Sequence of chain 1.B:
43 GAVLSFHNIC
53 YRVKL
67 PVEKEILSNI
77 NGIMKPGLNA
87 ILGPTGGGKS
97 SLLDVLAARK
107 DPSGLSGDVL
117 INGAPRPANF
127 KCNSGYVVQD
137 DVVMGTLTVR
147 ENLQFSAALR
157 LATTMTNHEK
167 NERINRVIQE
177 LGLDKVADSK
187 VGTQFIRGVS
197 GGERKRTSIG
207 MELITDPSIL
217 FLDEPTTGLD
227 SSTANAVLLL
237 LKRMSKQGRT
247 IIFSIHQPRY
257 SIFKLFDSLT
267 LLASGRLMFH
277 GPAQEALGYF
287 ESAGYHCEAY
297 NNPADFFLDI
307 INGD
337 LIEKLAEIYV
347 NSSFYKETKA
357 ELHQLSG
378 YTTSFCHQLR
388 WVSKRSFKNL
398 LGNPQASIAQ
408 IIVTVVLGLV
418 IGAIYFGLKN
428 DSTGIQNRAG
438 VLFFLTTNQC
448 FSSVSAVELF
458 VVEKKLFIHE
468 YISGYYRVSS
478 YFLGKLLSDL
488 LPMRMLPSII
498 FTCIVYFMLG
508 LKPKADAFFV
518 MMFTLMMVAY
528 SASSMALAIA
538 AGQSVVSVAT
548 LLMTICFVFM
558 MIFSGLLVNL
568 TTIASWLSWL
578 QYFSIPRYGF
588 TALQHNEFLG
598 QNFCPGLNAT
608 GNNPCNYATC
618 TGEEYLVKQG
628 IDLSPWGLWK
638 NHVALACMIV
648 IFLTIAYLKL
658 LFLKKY

Sequence of chain 1.A:
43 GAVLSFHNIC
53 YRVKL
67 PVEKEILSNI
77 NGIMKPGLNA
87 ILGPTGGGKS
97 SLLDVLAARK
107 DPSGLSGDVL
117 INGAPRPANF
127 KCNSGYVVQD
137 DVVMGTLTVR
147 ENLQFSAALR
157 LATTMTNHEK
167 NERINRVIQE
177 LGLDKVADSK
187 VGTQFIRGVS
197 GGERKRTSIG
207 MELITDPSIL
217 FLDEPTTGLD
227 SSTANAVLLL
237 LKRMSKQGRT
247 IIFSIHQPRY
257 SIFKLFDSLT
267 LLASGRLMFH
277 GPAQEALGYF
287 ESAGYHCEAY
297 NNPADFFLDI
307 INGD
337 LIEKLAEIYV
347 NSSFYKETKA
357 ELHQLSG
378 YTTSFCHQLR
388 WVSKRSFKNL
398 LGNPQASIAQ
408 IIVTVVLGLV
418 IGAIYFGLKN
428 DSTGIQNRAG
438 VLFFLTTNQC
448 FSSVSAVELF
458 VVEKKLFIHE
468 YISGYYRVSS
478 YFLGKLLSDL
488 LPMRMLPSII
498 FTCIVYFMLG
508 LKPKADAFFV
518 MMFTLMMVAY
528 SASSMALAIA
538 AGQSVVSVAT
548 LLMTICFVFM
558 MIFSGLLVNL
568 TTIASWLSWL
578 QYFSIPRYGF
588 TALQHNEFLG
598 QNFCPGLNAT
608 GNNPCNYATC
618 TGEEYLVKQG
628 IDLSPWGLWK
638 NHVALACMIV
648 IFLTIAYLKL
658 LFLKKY

Binding-site contacts:
Ligand atom C08 contacts residue PHE448 of chain 1.A at 3.7 Å (hydrophobic).
Ligand atom O37 contacts residue SER449 of chain 1.A at 3.8 Å.
Ligand atom C20 contacts residue PHE448 of chain 1.A at 3.7 Å (hydrophobic).
Ligand atom C14 contacts residue LEU564 of chain 1.B at 3.7 Å (hydrophobic).
Ligand atom C13 contacts residue MET558 of chain 1.B at 3.6 Å (hydrophobic).
Ligand atom C04 contacts residue ILE552 of chain 1.B at 3.6 Å (hydrophobic).
Ligand atom C12 contacts residue THR444 of chain 1.A at 3.8 Å.
Ligand atom O24 contacts residue THR551 of chain 1.B at 3.9 Å.
Ligand atom C18 contacts residue VAL555 of chain 1.B at 3.6 Å (hydrophobic).
Ligand atom N07 contacts residue ASN445 of chain 1.A at 3.4 Å (h-bond).
Ligand atom C01 contacts residue ILE552 of chain 1.B at 3.7 Å (hydrophobic).
Ligand atom C01 contacts residue LEU414 of chain 1.A at 3.6 Å (hydrophobic).
Ligand atom C09 contacts residue THR444 of chain 1.A at 3.9 Å.
Ligand atom C33 contacts residue ALA406 of chain 1.A at 3.5 Å (hydrophobic).
Ligand atom C16 contacts residue BWQ1 of chain 1.D at 3.6 Å.
Ligand atom C03 contacts residue LEU414 of chain 1.A at 3.7 Å (hydrophobic).
Ligand atom C17 contacts residue PHE448 of chain 1.A at 3.6 Å (hydrophobic).
Ligand atom C34 contacts residue LEU548 of chain 1.B at 3.7 Å (hydrophobic).
Ligand atom C28 contacts residue LEU548 of chain 1.B at 3.7 Å (hydrophobic).
Ligand atom C03 contacts residue ASN445 of chain 1.A at 3.8 Å.
Ligand atom C03 contacts residue VAL410 of chain 1.A at 3.7 Å (hydrophobic).
Ligand atom C14 contacts residue MET558 of chain 1.B at 3.7 Å (hydrophobic).
Ligand atom C02 contacts residue LEU414 of chain 1.A at 3.8 Å (hydrophobic).
Ligand atom C18 contacts residue PHE448 of chain 1.A at 3.6 Å (hydrophobic).
Ligand atom C19 contacts residue VAL555 of chain 1.B at 3.5 Å (hydrophobic).
Ligand atom C01 contacts residue VAL555 of chain 1.B at 3.8 Å (hydrophobic).
Ligand atom C08 contacts residue VAL555 of chain 1.B at 3.8 Å (hydrophobic).
Ligand atom O31 contacts residue LEU548 of chain 1.B at 3.7 Å.
Ligand atom O11 contacts residue THR444 of chain 1.A at 2.9 Å (h-bond).
Ligand atom C13 contacts residue PHE441 of chain 1.A at 3.5 Å (hydrophobic).
Ligand atom C09 contacts residue ASN445 of chain 1.A at 3.9 Å.
Ligand atom C19 contacts residue PHE448 of chain 1.A at 3.5 Å (hydrophobic).
Ligand atom C12 contacts residue MET558 of chain 1.B at 3.7 Å (hydrophobic).
Ligand atom C16 contacts residue THR444 of chain 1.A at 3.5 Å.
Ligand atom C15 contacts residue PHE440 of chain 1.A at 3.5 Å (hydrophobic).
Ligand atom C33 contacts residue VAL410 of chain 1.A at 3.7 Å (hydrophobic).
Ligand atom C15 contacts residue BWQ1 of chain 1.D at 3.7 Å.
Ligand atom C21 contacts residue THR551 of chain 1.B at 3.6 Å.
Ligand atom C26 contacts residue PHE448 of chain 1.A at 3.9 Å (hydrophobic).
Ligand atom C22 contacts residue PHE448 of chain 1.A at 3.6 Å (hydrophobic).

A small-molecule ligand and the protein it binds are described below.
Small molecule (SMILES): CC(C)C[C@H]1c2[nH]c3cc(OC4CCCC4)ccc3c2C[C@H]2C(=O)N[C@@H](CCC(=O)OC(C)(C)C)C(=O)N21